Sequence of chain 1.D:
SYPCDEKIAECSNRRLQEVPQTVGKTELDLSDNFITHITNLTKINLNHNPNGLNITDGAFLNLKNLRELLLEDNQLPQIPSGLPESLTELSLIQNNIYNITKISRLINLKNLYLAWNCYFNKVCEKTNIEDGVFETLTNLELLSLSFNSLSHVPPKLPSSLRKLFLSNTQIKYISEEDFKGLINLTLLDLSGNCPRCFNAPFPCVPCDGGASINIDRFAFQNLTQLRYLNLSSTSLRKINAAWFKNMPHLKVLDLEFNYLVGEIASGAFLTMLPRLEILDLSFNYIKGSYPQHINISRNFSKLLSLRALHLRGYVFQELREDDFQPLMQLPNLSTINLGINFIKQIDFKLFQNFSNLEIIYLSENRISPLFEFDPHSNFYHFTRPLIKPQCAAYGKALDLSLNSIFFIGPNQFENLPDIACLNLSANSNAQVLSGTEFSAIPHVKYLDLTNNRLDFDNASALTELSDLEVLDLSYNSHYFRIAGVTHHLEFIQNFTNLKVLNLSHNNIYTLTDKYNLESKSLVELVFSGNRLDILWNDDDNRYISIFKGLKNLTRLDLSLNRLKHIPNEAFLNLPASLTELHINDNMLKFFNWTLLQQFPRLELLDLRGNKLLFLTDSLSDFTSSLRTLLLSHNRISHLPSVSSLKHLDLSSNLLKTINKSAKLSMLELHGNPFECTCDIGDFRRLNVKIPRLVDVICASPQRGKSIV

This small molecule binds to this protein.
Small molecule (SMILES): CC(=O)N[C@@H]1[C@@H](O)[C@H](O)[C@@H](CO)O[C@H]1O

Binding-site contacts:
Ligand atom O5 contacts residue SER500 of chain 1.D at 3.2 Å.
Ligand atom C3 contacts residue ASN524 of chain 1.D at 3.6 Å.
Ligand atom O5 contacts residue ASN524 of chain 1.D at 2.2 Å (h-bond).
Ligand atom O7 contacts residue ASN524 of chain 1.D at 4.3 Å.
Ligand atom C2 contacts residue ASN524 of chain 1.D at 2.3 Å.
Ligand atom O6 contacts residue SER500 of chain 1.D at 4.0 Å.
Ligand atom C5 contacts residue ASN524 of chain 1.D at 3.5 Å.
Ligand atom C7 contacts residue ASN524 of chain 1.D at 3.4 Å.
Ligand atom N2 contacts residue ASN524 of chain 1.D at 2.8 Å (h-bond).
Ligand atom C6 contacts residue SER500 of chain 1.D at 3.6 Å.
Ligand atom C1 contacts residue ASN524 of chain 1.D at 1.3 Å.
Ligand atom C4 contacts residue ASN524 of chain 1.D at 4.0 Å.
Ligand atom C8 contacts residue ASN524 of chain 1.D at 3.5 Å.
Ligand atom C1 contacts residue SER500 of chain 1.D at 4.1 Å.
Ligand atom C5 contacts residue SER500 of chain 1.D at 3.9 Å.